Sequence of chain 1.B:
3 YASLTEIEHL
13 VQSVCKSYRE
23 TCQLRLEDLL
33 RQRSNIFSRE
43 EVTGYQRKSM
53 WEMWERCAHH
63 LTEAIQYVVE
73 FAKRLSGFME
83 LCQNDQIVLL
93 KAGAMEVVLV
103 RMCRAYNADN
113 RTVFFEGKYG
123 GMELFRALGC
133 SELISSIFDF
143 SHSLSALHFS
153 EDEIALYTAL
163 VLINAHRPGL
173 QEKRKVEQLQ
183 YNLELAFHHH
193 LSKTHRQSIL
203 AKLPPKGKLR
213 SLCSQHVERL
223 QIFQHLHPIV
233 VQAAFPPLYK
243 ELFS

Binding-site contacts:
Ligand atom CG2 contacts residue GLU243 of chain 1.B at 4.0 Å.
Ligand atom C contacts residue ILE89 of chain 1.B at 3.9 Å (hydrophobic).
Ligand atom CG contacts residue LEU92 of chain 1.B at 4.3 Å (hydrophobic).
Ligand atom CD1 contacts residue LYS93 of chain 1.B at 4.1 Å.
Ligand atom C contacts residue GLU243 of chain 1.B at 3.5 Å.
Ligand atom CD1 contacts residue GLN88 of chain 1.B at 3.8 Å.
Ligand atom N contacts residue ILE89 of chain 1.B at 3.6 Å.
Ligand atom CD1 contacts residue LEU240 of chain 1.B at 3.5 Å (hydrophobic).
Ligand atom CA contacts residue ILE89 of chain 1.B at 3.9 Å (hydrophobic).
Ligand atom OG1 contacts residue GLU243 of chain 1.B at 4.2 Å.
Ligand atom N contacts residue GLU243 of chain 1.B at 2.7 Å (salt-bridge).
Ligand atom CB contacts residue LEU240 of chain 1.B at 4.2 Å (hydrophobic).
Ligand atom CA contacts residue GLU243 of chain 1.B at 3.7 Å.
Ligand atom O contacts residue ILE89 of chain 1.B at 4.3 Å.
Ligand atom CD2 contacts residue LEU92 of chain 1.B at 3.9 Å (hydrophobic).
Ligand atom CD1 contacts residue LEU244 of chain 1.B at 3.8 Å (hydrophobic).
Ligand atom CD2 contacts residue GLN88 of chain 1.B at 4.0 Å.
Ligand atom CD1 contacts residue ILE89 of chain 1.B at 3.6 Å (hydrophobic).
Ligand atom O contacts residue MET81 of chain 1.B at 3.6 Å.
Ligand atom CG contacts residue GLN88 of chain 1.B at 4.1 Å.
Ligand atom C contacts residue LYS75 of chain 1.B at 4.3 Å.
Ligand atom CB contacts residue GLN88 of chain 1.B at 4.0 Å.
Ligand atom CA contacts residue GLU243 of chain 1.B at 3.4 Å.
Ligand atom CG contacts residue GLU243 of chain 1.B at 3.4 Å.
Ligand atom CD1 contacts residue LEU92 of chain 1.B at 4.0 Å (hydrophobic).
Ligand atom CG contacts residue LEU244 of chain 1.B at 4.3 Å (hydrophobic).
Ligand atom CD2 contacts residue MET81 of chain 1.B at 4.3 Å (hydrophobic).
Ligand atom CB contacts residue GLU243 of chain 1.B at 3.4 Å.
Ligand atom CD2 contacts residue LYS75 of chain 1.B at 3.7 Å.
Ligand atom CD1 contacts residue PRO239 of chain 1.B at 3.4 Å (hydrophobic).
Ligand atom CD2 contacts residue PHE80 of chain 1.B at 4.0 Å (hydrophobic).
Ligand atom CG contacts residue ILE89 of chain 1.B at 3.9 Å (hydrophobic).
Ligand atom O contacts residue LYS75 of chain 1.B at 3.2 Å (salt-bridge).
Ligand atom CD1 contacts residue GLU243 of chain 1.B at 3.8 Å.
Ligand atom CD2 contacts residue VAL71 of chain 1.B at 4.2 Å (hydrophobic).
Ligand atom CA contacts residue LYS75 of chain 1.B at 4.3 Å.
Ligand atom CB contacts residue VAL71 of chain 1.B at 4.3 Å (hydrophobic).
Ligand atom C contacts residue GLU243 of chain 1.B at 4.0 Å.
Ligand atom CB contacts residue GLU243 of chain 1.B at 3.6 Å.
Ligand atom CB contacts residue ILE89 of chain 1.B at 3.8 Å (hydrophobic).

This small molecule binds to this protein.
Small molecule (SMILES): CC(C)C[C@H](NC(=O)[C@H](CC(C)C)NC(=O)[C@H](CC(C)C)NC(=O)[C@H](CCC(N)=O)NC(=O)[C@H](CC(C)C)NC(=O)[C@H](CC(C)C)NC(=O)[C@@H](N)[C@@H](C)O)C(=O)NCC=O